Sequence of chain 1.B:
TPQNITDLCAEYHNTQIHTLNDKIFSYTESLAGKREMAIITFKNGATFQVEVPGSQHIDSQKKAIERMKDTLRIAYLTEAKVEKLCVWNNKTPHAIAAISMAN

This small molecule binds to this protein.
Small molecule (SMILES): O=C(NCCCN1CCN(CCCNc2c(NCCCN3CCN(CCCNC(=O)c4cc(O[C@H]5O[C@@H](CO)[C@@H](O)[C@@H](O)[C@H]5O)cc([N+](=O)[O-])c4)CC3)c(=O)c2=O)CC1)c1cc(O[C@H]2O[C@H](CO)[C@H](O)[C@H](O)[C@H]2O)cc([N+](=O)[O-])c1

Binding-site contacts:
Ligand atom C50 contacts residue GLN56 of chain 1.B at 4.0 Å.
Ligand atom O15 contacts residue TYR12 of chain 1.B at 3.6 Å.
Ligand atom O16 contacts residue GLN56 of chain 1.B at 3.6 Å.
Ligand atom C46 contacts residue TRP88 of chain 1.B at 3.6 Å (hydrophobic).
Ligand atom C25 contacts residue GLU11 of chain 1.B at 3.8 Å.
Ligand atom O14 contacts residue ALA32 of chain 1.C at 3.9 Å.
Ligand atom C48 contacts residue TRP88 of chain 1.B at 3.7 Å (hydrophobic).
Ligand atom N10 contacts residue TYR12 of chain 1.B at 3.6 Å.
Ligand atom C26 contacts residue GLU11 of chain 1.B at 3.7 Å.
Ligand atom C49 contacts residue LYS91 of chain 1.B at 4.0 Å.
Ligand atom C26 contacts residue TYR12 of chain 1.B at 3.4 Å (hydrophobic).
Ligand atom C24 contacts residue LYS34 of chain 1.C at 3.9 Å.
Ligand atom O20 contacts residue TRP88 of chain 1.B at 3.7 Å.
Ligand atom O17 contacts residue GLU51 of chain 1.B at 2.6 Å (salt-bridge).
Ligand atom O15 contacts residue GLY33 of chain 1.C at 3.3 Å.
Ligand atom C47 contacts residue TRP88 of chain 1.B at 3.6 Å (hydrophobic).
Ligand atom C47 contacts residue LYS91 of chain 1.B at 3.8 Å.
Ligand atom C50 contacts residue TRP88 of chain 1.B at 3.7 Å (hydrophobic).
Ligand atom C50 contacts residue HIS57 of chain 1.B at 3.5 Å.
Ligand atom N10 contacts residue GLY33 of chain 1.C at 3.6 Å.
Ligand atom C47 contacts residue GLU51 of chain 1.B at 3.3 Å.
Ligand atom C48 contacts residue LYS91 of chain 1.B at 3.7 Å.
Ligand atom O14 contacts residue GLN61 of chain 1.B at 3.6 Å (h-bond).
Ligand atom C48 contacts residue ASN90 of chain 1.B at 3.8 Å.
Ligand atom C42 contacts residue TRP88 of chain 1.B at 3.9 Å (hydrophobic).
Ligand atom O17 contacts residue LYS91 of chain 1.B at 2.8 Å (salt-bridge).
Ligand atom O13 contacts residue TRP88 of chain 1.B at 3.7 Å.
Ligand atom O14 contacts residue TRP88 of chain 1.B at 3.4 Å.
Ligand atom O17 contacts residue GLN56 of chain 1.B at 3.5 Å.
Ligand atom O18 contacts residue ASN90 of chain 1.B at 2.8 Å (h-bond).
Ligand atom O14 contacts residue TYR12 of chain 1.B at 3.8 Å.
Ligand atom O18 contacts residue LYS91 of chain 1.B at 2.9 Å (salt-bridge).
Ligand atom O20 contacts residue GLN61 of chain 1.B at 3.0 Å (h-bond).
Ligand atom C23 contacts residue ARG35 of chain 1.C at 3.0 Å.
Ligand atom C24 contacts residue ARG35 of chain 1.C at 3.9 Å.
Ligand atom O19 contacts residue ASN90 of chain 1.B at 3.0 Å (h-bond).
Ligand atom O20 contacts residue GLN56 of chain 1.B at 3.8 Å.
Ligand atom O14 contacts residue GLY33 of chain 1.C at 2.9 Å (h-bond).
Ligand atom O20 contacts residue HIS57 of chain 1.B at 3.6 Å.
Ligand atom O18 contacts residue TRP88 of chain 1.B at 3.8 Å.

Sequence of chain 1.C:
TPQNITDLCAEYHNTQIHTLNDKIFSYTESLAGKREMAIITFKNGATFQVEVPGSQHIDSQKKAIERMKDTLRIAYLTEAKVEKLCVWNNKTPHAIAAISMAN